Binding-site contacts:
Ligand atom O7 contacts residue ASN67 of chain 11.A at 4.3 Å.
Ligand atom C8 contacts residue PHE90 of chain 11.A at 3.7 Å (hydrophobic).
Ligand atom C1 contacts residue ASN67 of chain 11.A at 1.4 Å.
Ligand atom C5 contacts residue ASN67 of chain 11.A at 3.7 Å.
Ligand atom C7 contacts residue ASN67 of chain 11.A at 3.9 Å.
Ligand atom C3 contacts residue ASN67 of chain 11.A at 3.8 Å.
Ligand atom C8 contacts residue MET118 of chain 11.A at 4.3 Å (hydrophobic).
Ligand atom C2 contacts residue ASN67 of chain 11.A at 2.5 Å.
Ligand atom O5 contacts residue ASN67 of chain 11.A at 2.4 Å (h-bond).
Ligand atom C4 contacts residue ASN67 of chain 11.A at 4.2 Å.
Ligand atom N2 contacts residue ASN67 of chain 11.A at 2.9 Å (h-bond).
Ligand atom C8 contacts residue ASN67 of chain 11.A at 4.3 Å.

The small molecule below binds the protein below.
Small molecule (SMILES): CC(=O)N[C@@H]1[C@@H](O)[C@H](O)[C@@H](CO)O[C@H]1O

Sequence of chain 11.A:
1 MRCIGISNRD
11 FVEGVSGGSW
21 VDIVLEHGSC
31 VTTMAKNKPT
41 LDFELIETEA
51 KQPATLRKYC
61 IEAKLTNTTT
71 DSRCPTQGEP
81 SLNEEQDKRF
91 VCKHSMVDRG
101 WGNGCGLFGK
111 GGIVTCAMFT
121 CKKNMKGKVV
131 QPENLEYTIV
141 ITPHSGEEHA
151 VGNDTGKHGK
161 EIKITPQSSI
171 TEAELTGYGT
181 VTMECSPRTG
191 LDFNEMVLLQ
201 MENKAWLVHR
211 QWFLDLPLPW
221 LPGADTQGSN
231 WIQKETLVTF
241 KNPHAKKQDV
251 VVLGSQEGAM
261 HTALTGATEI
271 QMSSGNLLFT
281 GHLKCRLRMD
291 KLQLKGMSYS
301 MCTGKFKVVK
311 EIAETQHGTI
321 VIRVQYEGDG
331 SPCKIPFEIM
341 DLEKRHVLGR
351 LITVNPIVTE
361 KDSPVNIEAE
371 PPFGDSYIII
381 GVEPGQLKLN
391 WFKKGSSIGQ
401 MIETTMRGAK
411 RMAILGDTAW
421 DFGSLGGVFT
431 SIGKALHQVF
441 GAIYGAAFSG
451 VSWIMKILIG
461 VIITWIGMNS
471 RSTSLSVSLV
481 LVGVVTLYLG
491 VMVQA